A small-molecule ligand and the protein it binds are described below.
Small molecule (SMILES): OC[C@H]1O[C@@H](O)[C@H](O)[C@@H](O)[C@H]1O

Sequence of chain 1.A:
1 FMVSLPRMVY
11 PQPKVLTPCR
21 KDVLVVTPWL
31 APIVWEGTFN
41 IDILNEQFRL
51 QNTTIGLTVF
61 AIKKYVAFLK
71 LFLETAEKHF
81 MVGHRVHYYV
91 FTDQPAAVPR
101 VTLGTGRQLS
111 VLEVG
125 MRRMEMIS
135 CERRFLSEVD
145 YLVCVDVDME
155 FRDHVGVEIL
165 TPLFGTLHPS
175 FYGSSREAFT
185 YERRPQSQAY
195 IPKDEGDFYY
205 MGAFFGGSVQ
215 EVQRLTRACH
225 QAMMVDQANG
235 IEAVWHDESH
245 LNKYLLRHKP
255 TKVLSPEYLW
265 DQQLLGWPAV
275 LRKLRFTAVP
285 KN

Binding-site contacts:
Ligand atom C2 contacts residue UDP1 of chain 1.B at 4.3 Å.
Ligand atom O1 contacts residue SER174 of chain 1.A at 4.1 Å.
Ligand atom C6 contacts residue PHE175 of chain 1.A at 4.0 Å (hydrophobic).
Ligand atom C6 contacts residue TYR203 of chain 1.A at 3.8 Å (hydrophobic).
Ligand atom O1 contacts residue HIS172 of chain 1.A at 3.8 Å.
Ligand atom C6 contacts residue GLU242 of chain 1.A at 3.4 Å.
Ligand atom O4 contacts residue MET205 of chain 1.A at 3.8 Å.
Ligand atom O6 contacts residue PHE175 of chain 1.A at 3.4 Å.
Ligand atom C4 contacts residue GLU242 of chain 1.A at 3.3 Å.
Ligand atom C4 contacts residue TRP239 of chain 1.A at 3.5 Å (hydrophobic).
Ligand atom O6 contacts residue THR184 of chain 1.A at 2.7 Å (h-bond).
Ligand atom C2 contacts residue HIS172 of chain 1.A at 3.9 Å.
Ligand atom C4 contacts residue HIS172 of chain 1.A at 3.9 Å.
Ligand atom C5 contacts residue HIS172 of chain 1.A at 3.9 Å.
Ligand atom O2 contacts residue UDP1 of chain 1.B at 3.8 Å.
Ligand atom O3 contacts residue TRP239 of chain 1.A at 4.3 Å.
Ligand atom C6 contacts residue HIS172 of chain 1.A at 4.0 Å.
Ligand atom O4 contacts residue HIS172 of chain 1.A at 3.0 Å.
Ligand atom O3 contacts residue MET205 of chain 1.A at 4.1 Å.
Ligand atom C1 contacts residue HIS172 of chain 1.A at 4.0 Å.
Ligand atom C6 contacts residue THR184 of chain 1.A at 3.2 Å.
Ligand atom O6 contacts residue TRP239 of chain 1.A at 3.5 Å (h-bond).
Ligand atom C5 contacts residue GLU242 of chain 1.A at 3.9 Å.
Ligand atom O3 contacts residue UDP1 of chain 1.B at 2.5 Å (h-bond).
Ligand atom O6 contacts residue TYR203 of chain 1.A at 4.5 Å.
Ligand atom C6 contacts residue TRP239 of chain 1.A at 3.6 Å (hydrophobic).
Ligand atom O5 contacts residue PHE175 of chain 1.A at 4.2 Å.
Ligand atom C3 contacts residue TRP239 of chain 1.A at 3.7 Å (hydrophobic).
Ligand atom O2 contacts residue MET205 of chain 1.A at 4.4 Å.
Ligand atom C3 contacts residue MET205 of chain 1.A at 4.5 Å (hydrophobic).
Ligand atom O5 contacts residue HIS172 of chain 1.A at 3.3 Å.
Ligand atom C5 contacts residue TRP239 of chain 1.A at 3.7 Å (hydrophobic).
Ligand atom O4 contacts residue GLU242 of chain 1.A at 2.6 Å (salt-bridge).
Ligand atom C3 contacts residue UDP1 of chain 1.B at 3.7 Å.
Ligand atom C2 contacts residue MET205 of chain 1.A at 3.9 Å (hydrophobic).